Sequence of chain 1.B:
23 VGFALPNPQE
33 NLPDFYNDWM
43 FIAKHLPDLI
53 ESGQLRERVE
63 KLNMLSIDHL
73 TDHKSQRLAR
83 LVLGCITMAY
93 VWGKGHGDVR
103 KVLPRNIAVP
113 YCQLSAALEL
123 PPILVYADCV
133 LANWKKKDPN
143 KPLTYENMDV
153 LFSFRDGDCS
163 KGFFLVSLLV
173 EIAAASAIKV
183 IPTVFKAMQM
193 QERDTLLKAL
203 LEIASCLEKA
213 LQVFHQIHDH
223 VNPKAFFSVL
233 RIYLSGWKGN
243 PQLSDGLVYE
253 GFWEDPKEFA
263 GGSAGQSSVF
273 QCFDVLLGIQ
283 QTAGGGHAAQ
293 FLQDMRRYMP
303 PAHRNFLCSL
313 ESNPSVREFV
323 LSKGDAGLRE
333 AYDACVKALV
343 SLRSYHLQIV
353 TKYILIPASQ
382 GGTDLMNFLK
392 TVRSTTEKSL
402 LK

The small molecule below binds the protein below.
Small molecule (SMILES): Clc1cccc(-c2c[nH]cn2)c1

Binding-site contacts:
Ligand atom NAL contacts residue TRP255 of chain 1.B at 4.1 Å.
Ligand atom CL contacts residue PRO124 of chain 1.B at 4.2 Å.
Ligand atom CL contacts residue SER117 of chain 1.B at 3.9 Å.
Ligand atom CAF contacts residue LEU122 of chain 1.B at 3.5 Å (hydrophobic).
Ligand atom CAH contacts residue PHE261 of chain 1.B at 4.1 Å (hydrophobic).
Ligand atom CL contacts residue ALA118 of chain 1.B at 3.5 Å.
Ligand atom CAF contacts residue GLU121 of chain 1.B at 3.9 Å.
Ligand atom NAL contacts residue LYS259 of chain 1.B at 4.4 Å.
Ligand atom CAB contacts residue PRO123 of chain 1.B at 4.2 Å (hydrophobic).
Ligand atom CAC contacts residue TRP255 of chain 1.B at 3.8 Å (hydrophobic).
Ligand atom CL contacts residue CYS114 of chain 1.B at 3.3 Å.
Ligand atom NAJ contacts residue PHE261 of chain 1.B at 4.2 Å.
Ligand atom NAL contacts residue PHE261 of chain 1.B at 3.9 Å.
Ligand atom CAB contacts residue TRP255 of chain 1.B at 4.3 Å (hydrophobic).
Ligand atom CAG contacts residue GLU121 of chain 1.B at 4.2 Å.
Ligand atom CAF contacts residue PRO123 of chain 1.B at 3.6 Å (hydrophobic).
Ligand atom CAK contacts residue LYS259 of chain 1.B at 4.2 Å.
Ligand atom CAB contacts residue ALA118 of chain 1.B at 4.4 Å (hydrophobic).
Ligand atom CAG contacts residue LEU122 of chain 1.B at 3.0 Å (hydrophobic).
Ligand atom CAI contacts residue PHE261 of chain 1.B at 4.1 Å (hydrophobic).
Ligand atom CL contacts residue LEU122 of chain 1.B at 4.2 Å.
Ligand atom CAD contacts residue PRO123 of chain 1.B at 4.4 Å (hydrophobic).
Ligand atom CAG contacts residue SER117 of chain 1.B at 3.6 Å.
Ligand atom CAC contacts residue PRO124 of chain 1.B at 4.2 Å (hydrophobic).
Ligand atom CAB contacts residue PRO124 of chain 1.B at 4.1 Å (hydrophobic).
Ligand atom CAG contacts residue PRO123 of chain 1.B at 3.8 Å (hydrophobic).
Ligand atom CAB contacts residue LEU122 of chain 1.B at 3.7 Å (hydrophobic).
Ligand atom CAE contacts residue PRO123 of chain 1.B at 4.2 Å (hydrophobic).
Ligand atom CAG contacts residue ALA118 of chain 1.B at 4.1 Å (hydrophobic).
Ligand atom CAC contacts residue PRO123 of chain 1.B at 4.4 Å (hydrophobic).
Ligand atom CAK contacts residue PHE261 of chain 1.B at 4.1 Å (hydrophobic).
Ligand atom CAE contacts residue LEU122 of chain 1.B at 4.4 Å (hydrophobic).
Ligand atom CL contacts residue TRP255 of chain 1.B at 3.9 Å.
Ligand atom CAB contacts residue SER117 of chain 1.B at 4.5 Å.